Sequence of chain 1.B:
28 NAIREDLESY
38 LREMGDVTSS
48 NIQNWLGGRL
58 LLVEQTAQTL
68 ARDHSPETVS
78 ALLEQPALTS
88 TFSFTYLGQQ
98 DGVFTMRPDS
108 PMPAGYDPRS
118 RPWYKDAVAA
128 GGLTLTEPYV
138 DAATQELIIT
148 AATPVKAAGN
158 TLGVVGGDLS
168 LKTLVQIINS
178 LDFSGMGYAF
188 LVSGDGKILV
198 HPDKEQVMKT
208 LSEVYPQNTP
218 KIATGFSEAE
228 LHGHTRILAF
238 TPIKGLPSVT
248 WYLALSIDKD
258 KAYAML

Binding-site contacts:
Ligand atom OXT contacts residue ASP138 of chain 1.B at 3.4 Å (salt-bridge).
Ligand atom CH2 contacts residue ALA139 of chain 1.B at 3.8 Å (hydrophobic).
Ligand atom CZ3 contacts residue MET109 of chain 1.B at 3.8 Å (hydrophobic).
Ligand atom CG contacts residue MET103 of chain 1.B at 3.7 Å (hydrophobic).
Ligand atom N contacts residue TYR136 of chain 1.B at 3.0 Å (h-bond).
Ligand atom O contacts residue ARG118 of chain 1.B at 3.0 Å (salt-bridge).
Ligand atom CZ2 contacts residue SER107 of chain 1.B at 3.7 Å.
Ligand atom OXT contacts residue TYR136 of chain 1.B at 3.6 Å.
Ligand atom CD2 contacts residue MET103 of chain 1.B at 3.8 Å (hydrophobic).
Ligand atom N contacts residue ASP138 of chain 1.B at 2.8 Å (salt-bridge).
Ligand atom CZ2 contacts residue ALA140 of chain 1.B at 3.8 Å (hydrophobic).
Ligand atom CE3 contacts residue TYR113 of chain 1.B at 3.5 Å (hydrophobic).
Ligand atom OXT contacts residue ALA139 of chain 1.B at 3.1 Å (h-bond).
Ligand atom CE3 contacts residue PHE101 of chain 1.B at 3.8 Å (hydrophobic).
Ligand atom O contacts residue TRP120 of chain 1.B at 3.2 Å (h-bond).
Ligand atom CD2 contacts residue ALA139 of chain 1.B at 3.8 Å (hydrophobic).
Ligand atom CE3 contacts residue ALA139 of chain 1.B at 3.6 Å (hydrophobic).
Ligand atom NE1 contacts residue ASP138 of chain 1.B at 3.8 Å.
Ligand atom CZ3 contacts residue TYR113 of chain 1.B at 3.8 Å (hydrophobic).
Ligand atom CA contacts residue ASP165 of chain 1.B at 3.7 Å.
Ligand atom NE1 contacts residue MET103 of chain 1.B at 3.8 Å.
Ligand atom CB contacts residue TYR93 of chain 1.B at 3.5 Å (hydrophobic).
Ligand atom CH2 contacts residue MET109 of chain 1.B at 3.8 Å (hydrophobic).
Ligand atom N contacts residue TYR93 of chain 1.B at 3.8 Å.
Ligand atom C contacts residue TYR136 of chain 1.B at 3.6 Å (hydrophobic).
Ligand atom CA contacts residue TYR136 of chain 1.B at 3.3 Å (hydrophobic).
Ligand atom C contacts residue TRP120 of chain 1.B at 3.7 Å (hydrophobic).
Ligand atom CD1 contacts residue ASP138 of chain 1.B at 3.5 Å.
Ligand atom CD1 contacts residue ASP165 of chain 1.B at 3.5 Å.
Ligand atom O contacts residue TYR113 of chain 1.B at 2.8 Å (h-bond).
Ligand atom N contacts residue ASP165 of chain 1.B at 2.7 Å (salt-bridge).
Ligand atom CA contacts residue TYR93 of chain 1.B at 3.5 Å (hydrophobic).
Ligand atom CE2 contacts residue MET103 of chain 1.B at 3.5 Å (hydrophobic).
Ligand atom C contacts residue ARG118 of chain 1.B at 3.9 Å.
Ligand atom OXT contacts residue ARG118 of chain 1.B at 3.2 Å (salt-bridge).
Ligand atom CA contacts residue TRP120 of chain 1.B at 3.7 Å (hydrophobic).
Ligand atom C contacts residue TYR113 of chain 1.B at 3.9 Å (hydrophobic).
Ligand atom CZ2 contacts residue MET103 of chain 1.B at 3.7 Å (hydrophobic).
Ligand atom CZ3 contacts residue ALA139 of chain 1.B at 3.6 Å (hydrophobic).
Ligand atom CD1 contacts residue MET103 of chain 1.B at 3.8 Å (hydrophobic).

This protein binds this small molecule.
Small molecule (SMILES): N[C@@H](Cc1c[nH]c2ccccc12)C(=O)O